This protein binds this small molecule.
Small molecule (SMILES): CC(=O)N[C@@H]1[C@@H](O)[C@H](O)[C@@H](CO)O[C@H]1O

Sequence of chain 1.E:
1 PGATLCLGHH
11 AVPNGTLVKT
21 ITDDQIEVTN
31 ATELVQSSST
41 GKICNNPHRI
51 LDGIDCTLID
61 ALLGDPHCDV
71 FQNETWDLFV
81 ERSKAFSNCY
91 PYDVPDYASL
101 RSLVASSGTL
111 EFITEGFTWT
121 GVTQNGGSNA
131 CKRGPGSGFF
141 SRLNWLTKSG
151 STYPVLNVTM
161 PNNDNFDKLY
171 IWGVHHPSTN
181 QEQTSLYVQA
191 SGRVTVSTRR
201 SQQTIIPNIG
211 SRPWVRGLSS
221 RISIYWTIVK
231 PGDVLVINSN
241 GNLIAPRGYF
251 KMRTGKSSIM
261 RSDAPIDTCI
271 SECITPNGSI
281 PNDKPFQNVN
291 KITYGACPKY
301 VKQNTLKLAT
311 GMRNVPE

Binding-site contacts:
Ligand atom C4 contacts residue ASN73 of chain 1.E at 4.2 Å.
Ligand atom C1 contacts residue ASN73 of chain 1.E at 1.4 Å.
Ligand atom C3 contacts residue ASN73 of chain 1.E at 3.8 Å.
Ligand atom C8 contacts residue GLN72 of chain 1.E at 4.3 Å.
Ligand atom C7 contacts residue ASN73 of chain 1.E at 3.4 Å.
Ligand atom N2 contacts residue ASN73 of chain 1.E at 2.9 Å (h-bond).
Ligand atom C8 contacts residue ASP69 of chain 1.E at 3.3 Å.
Ligand atom C8 contacts residue VAL70 of chain 1.E at 4.0 Å (hydrophobic).
Ligand atom C2 contacts residue ASN73 of chain 1.E at 2.4 Å.
Ligand atom O7 contacts residue ASN73 of chain 1.E at 3.6 Å (h-bond).
Ligand atom N2 contacts residue GLN72 of chain 1.E at 4.3 Å.
Ligand atom O5 contacts residue ASN73 of chain 1.E at 2.4 Å (h-bond).
Ligand atom C5 contacts residue ASN73 of chain 1.E at 3.7 Å.